Sequence of chain 1.A:
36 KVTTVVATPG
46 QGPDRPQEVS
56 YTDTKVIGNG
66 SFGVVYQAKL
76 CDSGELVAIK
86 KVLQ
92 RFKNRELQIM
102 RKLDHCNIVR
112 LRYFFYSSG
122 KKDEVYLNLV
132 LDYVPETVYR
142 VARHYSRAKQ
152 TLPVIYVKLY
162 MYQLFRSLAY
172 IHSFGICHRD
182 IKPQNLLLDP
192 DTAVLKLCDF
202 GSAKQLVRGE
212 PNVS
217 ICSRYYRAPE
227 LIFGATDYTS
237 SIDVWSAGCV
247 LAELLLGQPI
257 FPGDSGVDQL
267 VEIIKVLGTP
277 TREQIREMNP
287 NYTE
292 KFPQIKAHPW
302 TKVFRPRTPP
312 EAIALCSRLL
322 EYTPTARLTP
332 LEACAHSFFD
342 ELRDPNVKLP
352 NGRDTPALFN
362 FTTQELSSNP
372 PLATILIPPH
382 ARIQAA

Binding-site contacts:
Ligand atom CAR contacts residue ASP133 of chain 1.B at 3.6 Å.
Ligand atom OAG contacts residue GLY262 of chain 1.A at 3.0 Å (h-bond).
Ligand atom OAB contacts residue LYS85 of chain 1.B at 3.4 Å (salt-bridge).
Ligand atom OAF contacts residue ASP133 of chain 1.B at 3.0 Å (salt-bridge).
Ligand atom CAL contacts residue VAL70 of chain 1.B at 3.7 Å (hydrophobic).
Ligand atom OAF contacts residue TYR134 of chain 1.B at 3.4 Å.
Ligand atom CAK contacts residue VAL70 of chain 1.B at 4.0 Å (hydrophobic).
Ligand atom OAG contacts residue ASN64 of chain 1.B at 3.7 Å.
Ligand atom CAW contacts residue SER261 of chain 1.A at 4.0 Å.
Ligand atom CAS contacts residue VAL110 of chain 1.B at 4.0 Å (hydrophobic).
Ligand atom OAC contacts residue CYS199 of chain 1.B at 3.6 Å.
Ligand atom CAP contacts residue LEU188 of chain 1.B at 4.0 Å (hydrophobic).
Ligand atom CAO contacts residue CYS199 of chain 1.B at 3.9 Å (hydrophobic).
Ligand atom CAR contacts residue ALA83 of chain 1.B at 3.7 Å (hydrophobic).
Ligand atom CAS contacts residue LEU188 of chain 1.B at 3.6 Å (hydrophobic).
Ligand atom CAV contacts residue VAL70 of chain 1.B at 3.9 Å (hydrophobic).
Ligand atom CAO contacts residue LEU132 of chain 1.B at 4.1 Å (hydrophobic).
Ligand atom OAF contacts residue VAL135 of chain 1.B at 3.3 Å (h-bond).
Ligand atom OAD contacts residue ASP200 of chain 1.B at 3.5 Å (salt-bridge).
Ligand atom OAF contacts residue LEU188 of chain 1.B at 3.7 Å.
Ligand atom CAT contacts residue VAL70 of chain 1.B at 3.5 Å (hydrophobic).
Ligand atom CAS contacts residue ASP133 of chain 1.B at 3.5 Å.
Ligand atom CAQ contacts residue PHE67 of chain 1.B at 3.8 Å (hydrophobic).
Ligand atom CAV contacts residue GLY63 of chain 1.B at 3.7 Å.
Ligand atom OAC contacts residue LEU132 of chain 1.B at 3.5 Å.
Ligand atom OAA contacts residue VAL70 of chain 1.B at 3.9 Å.
Ligand atom CAW contacts residue GLY63 of chain 1.B at 3.9 Å.
Ligand atom OAF contacts residue ALA83 of chain 1.B at 3.6 Å.
Ligand atom OAB contacts residue PHE67 of chain 1.B at 4.0 Å.
Ligand atom OAE contacts residue PHE67 of chain 1.B at 3.7 Å.
Ligand atom OAG contacts residue GLY63 of chain 1.B at 3.3 Å.
Ligand atom CAW contacts residue GLY262 of chain 1.A at 3.7 Å.
Ligand atom OAD contacts residue LYS85 of chain 1.B at 3.6 Å.
Ligand atom CAN contacts residue LYS85 of chain 1.B at 4.1 Å.
Ligand atom OAC contacts residue VAL110 of chain 1.B at 3.6 Å.
Ligand atom OAG contacts residue SER261 of chain 1.A at 4.1 Å.
Ligand atom CAU contacts residue PHE67 of chain 1.B at 3.9 Å (hydrophobic).
Ligand atom CAR contacts residue LEU188 of chain 1.B at 3.5 Å (hydrophobic).
Ligand atom CAV contacts residue GLY262 of chain 1.A at 4.1 Å.
Ligand atom CAU contacts residue SER261 of chain 1.A at 3.9 Å.

A protein and the small-molecule ligand that binds it are described below.
Small molecule (SMILES): O=c1c(O)c(-c2ccc(O)cc2O)oc2cc(O)cc(O)c12

Sequence of chain 1.B:
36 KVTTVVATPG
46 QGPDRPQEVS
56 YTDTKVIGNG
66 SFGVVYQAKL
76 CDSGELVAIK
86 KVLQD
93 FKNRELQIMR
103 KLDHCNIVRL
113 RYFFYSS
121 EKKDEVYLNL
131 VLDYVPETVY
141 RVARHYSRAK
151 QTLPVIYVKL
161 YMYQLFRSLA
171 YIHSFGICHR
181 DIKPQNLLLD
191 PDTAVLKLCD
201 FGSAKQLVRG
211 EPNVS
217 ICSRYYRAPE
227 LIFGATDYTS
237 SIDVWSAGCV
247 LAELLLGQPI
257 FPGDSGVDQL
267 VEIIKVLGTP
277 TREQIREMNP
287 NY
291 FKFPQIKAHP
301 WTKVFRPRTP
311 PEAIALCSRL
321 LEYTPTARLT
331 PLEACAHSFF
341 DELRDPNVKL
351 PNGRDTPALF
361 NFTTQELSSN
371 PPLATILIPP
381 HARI